Sequence of chain 1.A:
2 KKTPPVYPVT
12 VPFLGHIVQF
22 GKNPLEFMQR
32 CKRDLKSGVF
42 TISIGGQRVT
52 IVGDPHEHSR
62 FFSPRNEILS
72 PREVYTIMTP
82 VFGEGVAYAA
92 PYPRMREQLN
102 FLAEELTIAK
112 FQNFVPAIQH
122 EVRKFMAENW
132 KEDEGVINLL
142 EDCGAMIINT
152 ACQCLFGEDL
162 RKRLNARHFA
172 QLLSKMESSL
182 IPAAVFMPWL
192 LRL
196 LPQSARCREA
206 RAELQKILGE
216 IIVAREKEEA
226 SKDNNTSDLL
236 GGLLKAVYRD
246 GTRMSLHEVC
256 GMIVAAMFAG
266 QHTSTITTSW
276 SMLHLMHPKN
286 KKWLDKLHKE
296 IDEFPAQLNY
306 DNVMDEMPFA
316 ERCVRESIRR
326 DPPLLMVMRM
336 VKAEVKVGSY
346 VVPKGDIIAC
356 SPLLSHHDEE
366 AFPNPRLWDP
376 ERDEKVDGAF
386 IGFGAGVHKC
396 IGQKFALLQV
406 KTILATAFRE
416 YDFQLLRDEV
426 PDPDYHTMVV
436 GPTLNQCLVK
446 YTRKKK

This small molecule binds to this protein.
Small molecule (SMILES): O=C(Nc1ccc(N2CCN(c3ccc(Cl)c(Cl)c3)CC2)cc1)O[C@@H](Cn1ccnc1)c1ccc(Cl)cc1Cl

Binding-site contacts:
Ligand atom CBB contacts residue HEM1 of chain 1.C at 3.8 Å.
Ligand atom NBM contacts residue LEU329 of chain 1.A at 3.9 Å.
Ligand atom CBH contacts residue PRO183 of chain 1.A at 3.5 Å (hydrophobic).
Ligand atom CAL contacts residue ILE78 of chain 1.A at 3.9 Å (hydrophobic).
Ligand atom CBF contacts residue PHE83 of chain 1.A at 3.8 Å (hydrophobic).
Ligand atom CAV contacts residue PRO183 of chain 1.A at 3.6 Å (hydrophobic).
Ligand atom CAP contacts residue HEM1 of chain 1.C at 2.9 Å.
Ligand atom NAX contacts residue HEM1 of chain 1.C at 2.0 Å.
Ligand atom CAO contacts residue ALA264 of chain 1.A at 3.6 Å (hydrophobic).
Ligand atom CLC contacts residue PHE21 of chain 1.A at 3.6 Å.
Ligand atom CAF contacts residue THR268 of chain 1.A at 3.6 Å.
Ligand atom CLC contacts residue GLY22 of chain 1.A at 3.7 Å.
Ligand atom CLE contacts residue ALA264 of chain 1.A at 3.5 Å.
Ligand atom CAR contacts residue PHE187 of chain 1.A at 3.9 Å (hydrophobic).
Ligand atom CAJ contacts residue PHE21 of chain 1.A at 3.8 Å (hydrophobic).
Ligand atom CLE contacts residue PHE263 of chain 1.A at 3.1 Å.
Ligand atom CAK contacts residue MET433 of chain 1.A at 3.0 Å (hydrophobic).
Ligand atom CLC contacts residue ILE18 of chain 1.A at 3.2 Å.
Ligand atom CAR contacts residue ALA184 of chain 1.A at 3.8 Å (hydrophobic).
Ligand atom CAG contacts residue TYR89 of chain 1.A at 3.3 Å (hydrophobic).
Ligand atom CLB contacts residue HEM1 of chain 1.C at 3.5 Å.
Ligand atom CLD contacts residue ALA184 of chain 1.A at 3.8 Å.
Ligand atom CLD contacts residue ILE18 of chain 1.A at 2.9 Å.
Ligand atom CLE contacts residue ALA260 of chain 1.A at 3.8 Å.
Ligand atom CAS contacts residue VAL186 of chain 1.A at 3.5 Å (hydrophobic).
Ligand atom CAU contacts residue VAL186 of chain 1.A at 3.8 Å (hydrophobic).
Ligand atom NBL contacts residue PRO183 of chain 1.A at 3.2 Å.
Ligand atom CAU contacts residue PRO183 of chain 1.A at 3.0 Å (hydrophobic).
Ligand atom CAF contacts residue HEM1 of chain 1.C at 3.1 Å.
Ligand atom CBG contacts residue MET433 of chain 1.A at 3.6 Å (hydrophobic).
Ligand atom CAR contacts residue PRO183 of chain 1.A at 3.4 Å (hydrophobic).
Ligand atom CAG contacts residue HEM1 of chain 1.C at 3.8 Å.
Ligand atom CAF contacts residue ALA264 of chain 1.A at 3.3 Å (hydrophobic).
Ligand atom CAO contacts residue THR268 of chain 1.A at 3.7 Å.
Ligand atom CBB contacts residue PHE83 of chain 1.A at 3.9 Å (hydrophobic).
Ligand atom CAQ contacts residue PHE83 of chain 1.A at 3.3 Å (hydrophobic).
Ligand atom CAH contacts residue MET433 of chain 1.A at 3.4 Å (hydrophobic).
Ligand atom OAA contacts residue TYR76 of chain 1.A at 4.0 Å.
Ligand atom CAT contacts residue MET433 of chain 1.A at 3.6 Å (hydrophobic).
Ligand atom NAY contacts residue MET79 of chain 1.A at 3.7 Å.